Binding-site contacts:
Ligand atom P contacts residue ARG202 of chain 1.C at 3.6 Å.
Ligand atom C7 contacts residue ARG200 of chain 1.C at 3.4 Å.
Ligand atom O5' contacts residue ARG200 of chain 1.C at 4.4 Å.
Ligand atom O5' contacts residue ARG197 of chain 1.C at 4.2 Å.
Ligand atom OP2 contacts residue ARG197 of chain 1.C at 4.1 Å.
Ligand atom OP2 contacts residue ARG202 of chain 1.C at 2.8 Å (salt-bridge).
Ligand atom P contacts residue ARG200 of chain 1.C at 3.9 Å.
Ligand atom OP2 contacts residue ARG200 of chain 1.C at 3.8 Å.
Ligand atom OP1 contacts residue ARG197 of chain 1.C at 2.5 Å (salt-bridge).
Ligand atom OP1 contacts residue ARG133 of chain 1.D at 3.9 Å.
Ligand atom OP1 contacts residue LEU120 of chain 1.D at 4.1 Å.
Ligand atom C5' contacts residue LEU120 of chain 1.D at 4.5 Å (hydrophobic).
Ligand atom OP1 contacts residue ARG202 of chain 1.C at 3.8 Å.
Ligand atom C5' contacts residue ARG197 of chain 1.C at 3.9 Å.
Ligand atom C4 contacts residue ARG200 of chain 1.C at 4.2 Å.
Ligand atom O4 contacts residue ARG200 of chain 1.C at 4.2 Å.
Ligand atom C5 contacts residue ARG200 of chain 1.C at 3.7 Å.
Ligand atom P contacts residue ARG197 of chain 1.C at 3.2 Å.
Ligand atom C7 contacts residue ARG202 of chain 1.C at 4.4 Å.
Ligand atom C6 contacts residue ARG200 of chain 1.C at 4.3 Å.

Sequence of chain 1.D:
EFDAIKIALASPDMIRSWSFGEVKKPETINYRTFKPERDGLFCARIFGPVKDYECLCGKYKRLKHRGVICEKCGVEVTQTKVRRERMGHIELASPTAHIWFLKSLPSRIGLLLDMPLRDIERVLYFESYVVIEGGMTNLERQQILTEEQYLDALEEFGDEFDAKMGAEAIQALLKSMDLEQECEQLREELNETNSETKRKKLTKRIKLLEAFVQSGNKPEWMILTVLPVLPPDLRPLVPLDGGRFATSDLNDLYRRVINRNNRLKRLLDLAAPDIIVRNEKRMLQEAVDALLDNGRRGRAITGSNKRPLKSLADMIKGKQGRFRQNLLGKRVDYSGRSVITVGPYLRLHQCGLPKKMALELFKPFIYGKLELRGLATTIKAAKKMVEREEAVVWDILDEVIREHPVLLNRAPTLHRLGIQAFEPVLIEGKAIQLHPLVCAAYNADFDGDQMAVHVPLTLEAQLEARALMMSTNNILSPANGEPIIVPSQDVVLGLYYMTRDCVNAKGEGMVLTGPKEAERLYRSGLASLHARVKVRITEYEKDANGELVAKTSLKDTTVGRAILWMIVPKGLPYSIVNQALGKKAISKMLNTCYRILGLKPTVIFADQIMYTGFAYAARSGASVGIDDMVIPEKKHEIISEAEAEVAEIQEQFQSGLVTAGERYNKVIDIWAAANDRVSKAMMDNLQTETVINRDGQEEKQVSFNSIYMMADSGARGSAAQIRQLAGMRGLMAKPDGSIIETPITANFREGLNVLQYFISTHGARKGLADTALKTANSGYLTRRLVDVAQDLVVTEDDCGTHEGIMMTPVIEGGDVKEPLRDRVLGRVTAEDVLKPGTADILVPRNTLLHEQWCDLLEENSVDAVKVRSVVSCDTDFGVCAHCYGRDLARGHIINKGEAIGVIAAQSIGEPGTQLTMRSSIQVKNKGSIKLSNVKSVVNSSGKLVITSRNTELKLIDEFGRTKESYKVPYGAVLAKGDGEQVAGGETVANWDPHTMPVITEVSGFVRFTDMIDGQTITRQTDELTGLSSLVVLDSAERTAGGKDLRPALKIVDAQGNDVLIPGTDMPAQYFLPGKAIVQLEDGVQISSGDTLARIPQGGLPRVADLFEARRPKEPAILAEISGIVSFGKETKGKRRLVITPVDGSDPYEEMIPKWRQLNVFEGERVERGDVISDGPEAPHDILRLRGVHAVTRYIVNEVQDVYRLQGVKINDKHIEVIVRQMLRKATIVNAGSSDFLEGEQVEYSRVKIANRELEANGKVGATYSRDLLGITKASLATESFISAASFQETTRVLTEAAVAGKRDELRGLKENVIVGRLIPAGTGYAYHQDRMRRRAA

The protein below binds the small molecule below.
Small molecule (SMILES): Cc1cn([C@H]2C[C@H](O[P](=O)(O)OC[C@H]3O[C@@H](n4cnc5c(N)ncnc54)C[C@@H]3O[P](=O)(O)OC[C@H]3O[C@@H](n4cnc5c(=O)nc(N)[nH]c54)C[C@@H]3O[P](=O)(O)OC[C@H]3O[C@@H](n4cc(C)c(=O)[nH]c4=O)C[C@@H]3O[P](=O)(O)OC[C@H]3O[C@@H](n4ccc(N)nc4=O)C[C@@H]3O[P](=O)(O)OC[C@H]3O[C@@H](n4cnc5c(N)ncnc54)C[C@@H]3O[P](=O)(O)OC[C@H]3O[C@@H](n4ccc(N)nc4=O)C[C@@H]3O)[C@@H](COP(=O)=O)O2)c(=O)[nH]c1=O

Sequence of chain 1.C:
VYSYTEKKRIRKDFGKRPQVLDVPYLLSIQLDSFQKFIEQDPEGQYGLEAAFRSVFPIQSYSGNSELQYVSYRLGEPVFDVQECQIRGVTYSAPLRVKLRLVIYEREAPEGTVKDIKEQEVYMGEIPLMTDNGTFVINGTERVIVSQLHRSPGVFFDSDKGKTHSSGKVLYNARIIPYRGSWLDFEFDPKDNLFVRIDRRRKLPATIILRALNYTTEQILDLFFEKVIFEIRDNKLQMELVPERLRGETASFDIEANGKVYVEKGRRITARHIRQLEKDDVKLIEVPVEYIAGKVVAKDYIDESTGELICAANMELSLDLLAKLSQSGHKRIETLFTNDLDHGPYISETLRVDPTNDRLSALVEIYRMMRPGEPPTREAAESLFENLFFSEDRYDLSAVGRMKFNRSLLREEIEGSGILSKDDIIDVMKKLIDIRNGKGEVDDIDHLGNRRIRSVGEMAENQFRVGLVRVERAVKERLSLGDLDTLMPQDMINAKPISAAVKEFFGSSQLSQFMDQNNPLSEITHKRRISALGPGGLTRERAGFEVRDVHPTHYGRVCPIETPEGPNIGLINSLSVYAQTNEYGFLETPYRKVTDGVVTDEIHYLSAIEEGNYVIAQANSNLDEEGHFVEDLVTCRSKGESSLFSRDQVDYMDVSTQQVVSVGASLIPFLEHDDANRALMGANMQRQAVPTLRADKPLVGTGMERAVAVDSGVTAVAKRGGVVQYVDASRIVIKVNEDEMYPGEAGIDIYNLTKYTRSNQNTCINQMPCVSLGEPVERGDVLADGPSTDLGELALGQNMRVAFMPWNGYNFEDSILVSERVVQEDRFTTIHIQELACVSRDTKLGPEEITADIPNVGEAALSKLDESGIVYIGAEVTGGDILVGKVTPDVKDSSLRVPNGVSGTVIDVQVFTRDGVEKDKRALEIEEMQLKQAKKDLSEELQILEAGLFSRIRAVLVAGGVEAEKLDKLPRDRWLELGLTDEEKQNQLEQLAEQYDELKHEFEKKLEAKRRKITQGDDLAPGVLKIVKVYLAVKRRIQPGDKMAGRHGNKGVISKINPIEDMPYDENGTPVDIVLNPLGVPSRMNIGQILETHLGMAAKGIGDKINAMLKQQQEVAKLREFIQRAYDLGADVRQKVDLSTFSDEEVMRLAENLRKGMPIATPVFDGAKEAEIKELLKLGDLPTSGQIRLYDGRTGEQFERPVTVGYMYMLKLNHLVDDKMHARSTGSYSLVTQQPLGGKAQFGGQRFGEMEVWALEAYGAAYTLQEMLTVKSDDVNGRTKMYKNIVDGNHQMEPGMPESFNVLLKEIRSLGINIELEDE